Sequence of chain 1.B:
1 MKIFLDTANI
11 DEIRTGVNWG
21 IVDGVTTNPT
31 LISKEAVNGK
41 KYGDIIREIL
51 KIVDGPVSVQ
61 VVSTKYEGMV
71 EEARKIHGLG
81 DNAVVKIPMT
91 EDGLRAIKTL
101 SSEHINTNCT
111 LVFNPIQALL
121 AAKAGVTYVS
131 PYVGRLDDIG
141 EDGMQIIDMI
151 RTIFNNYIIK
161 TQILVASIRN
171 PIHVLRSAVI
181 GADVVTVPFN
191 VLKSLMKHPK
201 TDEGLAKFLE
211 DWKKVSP

Binding-site contacts:
Ligand atom C1 contacts residue THR110 of chain 1.B at 3.8 Å.
Ligand atom C3 contacts residue THR27 of chain 1.B at 4.3 Å.
Ligand atom O3 contacts residue LEU31 of chain 1.B at 3.8 Å.
Ligand atom O3 contacts residue THR26 of chain 1.B at 3.9 Å.
Ligand atom C3 contacts residue ASP6 of chain 1.B at 3.5 Å.
Ligand atom C3 contacts residue ASN28 of chain 1.B at 4.0 Å.
Ligand atom C1 contacts residue LYS86 of chain 1.B at 2.5 Å.
Ligand atom O1 contacts residue THR26 of chain 1.B at 3.6 Å.
Ligand atom C3 contacts residue TYR132 of chain 1.B at 3.7 Å (hydrophobic).
Ligand atom O1 contacts residue THR186 of chain 1.B at 4.4 Å.
Ligand atom C2 contacts residue THR27 of chain 1.B at 3.9 Å.
Ligand atom C1 contacts residue TYR132 of chain 1.B at 4.3 Å (hydrophobic).
Ligand atom O1 contacts residue LYS86 of chain 1.B at 3.1 Å.
Ligand atom C1 contacts residue ALA166 of chain 1.B at 4.0 Å (hydrophobic).
Ligand atom C1 contacts residue SER130 of chain 1.B at 3.6 Å.
Ligand atom O3 contacts residue LYS86 of chain 1.B at 2.8 Å (salt-bridge).
Ligand atom O3 contacts residue THR27 of chain 1.B at 3.5 Å (h-bond).
Ligand atom O1 contacts residue ASN108 of chain 1.B at 3.1 Å (h-bond).
Ligand atom C3 contacts residue G3P1 of chain 1.H at 3.3 Å.
Ligand atom C2 contacts residue THR26 of chain 1.B at 3.8 Å.
Ligand atom C2 contacts residue TYR132 of chain 1.B at 4.2 Å (hydrophobic).
Ligand atom C2 contacts residue LYS86 of chain 1.B at 1.4 Å.
Ligand atom O1 contacts residue LEU164 of chain 1.B at 3.8 Å.
Ligand atom O3 contacts residue ASN28 of chain 1.B at 3.1 Å (h-bond).
Ligand atom C3 contacts residue THR26 of chain 1.B at 4.2 Å.
Ligand atom C1 contacts residue ASN108 of chain 1.B at 4.1 Å.
Ligand atom C2 contacts residue THR110 of chain 1.B at 4.3 Å.
Ligand atom O3 contacts residue ASP6 of chain 1.B at 2.7 Å (salt-bridge).
Ligand atom O1 contacts residue ALA166 of chain 1.B at 4.3 Å.
Ligand atom C2 contacts residue ASP6 of chain 1.B at 4.4 Å.
Ligand atom O1 contacts residue SER130 of chain 1.B at 3.0 Å (h-bond).
Ligand atom C3 contacts residue ALA166 of chain 1.B at 4.5 Å (hydrophobic).
Ligand atom C3 contacts residue LYS86 of chain 1.B at 2.4 Å.
Ligand atom O3 contacts residue G3P1 of chain 1.H at 3.4 Å.

The protein below binds the small molecule below.
Small molecule (SMILES): OCCCO